Sequence of chain 1.A:
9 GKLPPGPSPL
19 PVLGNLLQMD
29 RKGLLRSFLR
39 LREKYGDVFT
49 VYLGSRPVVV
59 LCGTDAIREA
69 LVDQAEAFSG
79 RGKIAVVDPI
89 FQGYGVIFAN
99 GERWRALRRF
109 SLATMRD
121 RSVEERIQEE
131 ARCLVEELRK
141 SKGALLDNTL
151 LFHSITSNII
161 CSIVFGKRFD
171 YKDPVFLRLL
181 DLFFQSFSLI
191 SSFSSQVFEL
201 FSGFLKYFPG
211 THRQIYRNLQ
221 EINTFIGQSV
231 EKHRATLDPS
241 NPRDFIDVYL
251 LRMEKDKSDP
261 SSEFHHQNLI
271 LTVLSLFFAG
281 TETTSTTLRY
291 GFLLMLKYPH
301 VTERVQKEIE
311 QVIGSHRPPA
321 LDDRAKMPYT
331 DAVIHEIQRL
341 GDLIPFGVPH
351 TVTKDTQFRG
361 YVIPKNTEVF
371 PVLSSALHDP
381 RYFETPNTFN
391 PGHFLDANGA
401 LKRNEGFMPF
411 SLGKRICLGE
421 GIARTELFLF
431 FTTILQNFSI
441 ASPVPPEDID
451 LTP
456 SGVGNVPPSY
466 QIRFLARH

A protein and the small-molecule ligand that binds it are described below.
Small molecule (SMILES): OC[C@H]1O[C@H](O[C@H]2[C@H](O)[C@@H](O)[C@H](OCCCCCC3CCCCC3)O[C@@H]2CO)[C@H](O)[C@@H](O)[C@@H]1O

Binding-site contacts:
Ligand atom C8 contacts residue ASP28 of chain 1.A at 3.7 Å.
Ligand atom C6 contacts residue PHE193 of chain 1.A at 3.9 Å (hydrophobic).
Ligand atom C5 contacts residue MET27 of chain 1.A at 4.0 Å (hydrophobic).
Ligand atom C10 contacts residue PHE193 of chain 1.A at 4.1 Å (hydrophobic).
Ligand atom C2 contacts residue ASP28 of chain 1.A at 4.4 Å.
Ligand atom C9 contacts residue LEU32 of chain 1.A at 4.1 Å (hydrophobic).
Ligand atom C2 contacts residue ARG29 of chain 1.A at 3.9 Å.
Ligand atom C8 contacts residue GLN196 of chain 1.A at 4.5 Å.
Ligand atom C6 contacts residue MET27 of chain 1.A at 4.5 Å (hydrophobic).
Ligand atom C4 contacts residue ARG29 of chain 1.A at 3.7 Å.
Ligand atom C4 contacts residue MET27 of chain 1.A at 4.0 Å (hydrophobic).
Ligand atom C10 contacts residue VAL197 of chain 1.A at 3.7 Å (hydrophobic).
Ligand atom C3 contacts residue LEU24 of chain 1.A at 4.1 Å (hydrophobic).
Ligand atom O12 contacts residue LEU25 of chain 1.A at 3.7 Å.
Ligand atom C8 contacts residue SER35 of chain 1.A at 4.1 Å.
Ligand atom C8 contacts residue GLY31 of chain 1.A at 3.4 Å.
Ligand atom C1 contacts residue ASP28 of chain 1.A at 4.2 Å.
Ligand atom C7 contacts residue ARG29 of chain 1.A at 4.5 Å.
Ligand atom C1 contacts residue MET27 of chain 1.A at 2.6 Å (hydrophobic).
Ligand atom C10 contacts residue LEU200 of chain 1.A at 4.3 Å (hydrophobic).
Ligand atom C10 contacts residue GLN196 of chain 1.A at 3.9 Å.
Ligand atom C4 contacts residue ASP28 of chain 1.A at 3.9 Å.
Ligand atom C2 contacts residue MET27 of chain 1.A at 3.7 Å (hydrophobic).
Ligand atom C9 contacts residue GLN196 of chain 1.A at 4.0 Å.
Ligand atom C3 contacts residue MET27 of chain 1.A at 4.1 Å (hydrophobic).
Ligand atom O12 contacts residue LEU24 of chain 1.A at 4.1 Å.
Ligand atom C8 contacts residue PHE193 of chain 1.A at 4.3 Å (hydrophobic).
Ligand atom C11 contacts residue PHE193 of chain 1.A at 4.3 Å (hydrophobic).
Ligand atom C9 contacts residue GLY31 of chain 1.A at 4.3 Å.
Ligand atom C7 contacts residue ASP28 of chain 1.A at 3.3 Å.
Ligand atom C7 contacts residue MET27 of chain 1.A at 3.7 Å (hydrophobic).
Ligand atom C7 contacts residue SER35 of chain 1.A at 4.0 Å.
Ligand atom O12 contacts residue MET27 of chain 1.A at 3.4 Å (h-bond).
Ligand atom C8 contacts residue LEU32 of chain 1.A at 3.8 Å (hydrophobic).
Ligand atom C11 contacts residue VAL197 of chain 1.A at 4.0 Å (hydrophobic).
Ligand atom C11 contacts residue LEU200 of chain 1.A at 4.0 Å (hydrophobic).
Ligand atom C1 contacts residue ARG29 of chain 1.A at 4.2 Å.
Ligand atom C5 contacts residue LEU24 of chain 1.A at 3.7 Å (hydrophobic).
Ligand atom C6 contacts residue ASP28 of chain 1.A at 4.4 Å.